Binding-site contacts:
Ligand atom N2 contacts residue ASN7 of chain 1.B at 2.8 Å (h-bond).
Ligand atom C3 contacts residue ASN7 of chain 1.B at 3.6 Å.
Ligand atom O5 contacts residue ALA5 of chain 1.B at 3.8 Å.
Ligand atom C1 contacts residue ASN7 of chain 1.B at 1.4 Å.
Ligand atom C6 contacts residue ALA5 of chain 1.B at 4.3 Å (hydrophobic).
Ligand atom O5 contacts residue ASN7 of chain 1.B at 2.4 Å (h-bond).
Ligand atom C7 contacts residue ASN7 of chain 1.B at 3.5 Å.
Ligand atom C1 contacts residue ALA5 of chain 1.B at 4.4 Å (hydrophobic).
Ligand atom C4 contacts residue ASN7 of chain 1.B at 4.1 Å.
Ligand atom C5 contacts residue ASN7 of chain 1.B at 3.6 Å.
Ligand atom C5 contacts residue ALA5 of chain 1.B at 4.5 Å (hydrophobic).
Ligand atom O7 contacts residue ASN7 of chain 1.B at 3.7 Å.
Ligand atom C2 contacts residue ASN7 of chain 1.B at 2.2 Å.

This small molecule binds to this protein.
Small molecule (SMILES): CC(=O)N[C@@H]1[C@@H](O)[C@H](O)[C@@H](CO)O[C@H]1O

Sequence of chain 1.B:
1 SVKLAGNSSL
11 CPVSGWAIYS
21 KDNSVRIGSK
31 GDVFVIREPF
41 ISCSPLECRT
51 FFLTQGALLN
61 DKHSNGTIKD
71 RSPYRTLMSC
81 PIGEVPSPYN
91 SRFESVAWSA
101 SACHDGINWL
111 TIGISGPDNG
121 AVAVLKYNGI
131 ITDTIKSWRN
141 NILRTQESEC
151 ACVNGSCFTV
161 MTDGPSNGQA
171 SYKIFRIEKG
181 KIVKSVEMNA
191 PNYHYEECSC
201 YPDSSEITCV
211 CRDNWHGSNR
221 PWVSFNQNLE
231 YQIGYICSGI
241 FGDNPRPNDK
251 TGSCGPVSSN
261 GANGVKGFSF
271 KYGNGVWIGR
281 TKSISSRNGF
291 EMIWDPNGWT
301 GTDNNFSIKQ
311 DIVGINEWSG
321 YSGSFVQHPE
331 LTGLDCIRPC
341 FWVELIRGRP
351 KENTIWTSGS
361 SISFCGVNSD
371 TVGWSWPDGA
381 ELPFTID